A small-molecule ligand and the protein it binds are described below.
Small molecule (SMILES): CC(=O)N[C@@H]1[C@@H](O)[C@H](O)[C@@H](CO)O[C@H]1O

Sequence of chain 2.A:
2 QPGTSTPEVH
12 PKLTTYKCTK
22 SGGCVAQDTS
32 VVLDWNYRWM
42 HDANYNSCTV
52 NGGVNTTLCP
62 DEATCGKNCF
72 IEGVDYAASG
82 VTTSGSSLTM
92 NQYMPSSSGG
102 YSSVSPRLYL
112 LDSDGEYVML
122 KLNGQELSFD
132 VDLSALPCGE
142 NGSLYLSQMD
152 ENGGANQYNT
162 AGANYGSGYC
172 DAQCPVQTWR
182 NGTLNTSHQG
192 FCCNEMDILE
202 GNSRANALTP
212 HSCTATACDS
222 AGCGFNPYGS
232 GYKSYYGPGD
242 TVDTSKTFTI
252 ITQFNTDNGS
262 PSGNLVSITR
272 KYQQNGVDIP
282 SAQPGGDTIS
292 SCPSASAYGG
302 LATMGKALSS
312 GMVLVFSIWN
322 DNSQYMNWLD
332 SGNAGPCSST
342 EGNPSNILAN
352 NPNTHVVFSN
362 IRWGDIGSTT

Binding-site contacts:
Ligand atom O7 contacts residue ASN182 of chain 2.A at 3.6 Å.
Ligand atom C2 contacts residue ASN182 of chain 2.A at 2.4 Å.
Ligand atom O5 contacts residue GLY155 of chain 2.A at 3.8 Å.
Ligand atom C6 contacts residue GLY155 of chain 2.A at 4.2 Å.
Ligand atom N2 contacts residue ASN182 of chain 2.A at 2.8 Å (h-bond).
Ligand atom C1 contacts residue GLY155 of chain 2.A at 4.1 Å.
Ligand atom C4 contacts residue ASP151 of chain 2.A at 4.4 Å.
Ligand atom C1 contacts residue ASN182 of chain 2.A at 1.4 Å.
Ligand atom C3 contacts residue ASP151 of chain 2.A at 4.2 Å.
Ligand atom C8 contacts residue PHE192 of chain 2.A at 4.1 Å (hydrophobic).
Ligand atom C5 contacts residue ASP151 of chain 2.A at 4.2 Å.
Ligand atom O4 contacts residue ASP151 of chain 2.A at 4.0 Å.
Ligand atom O7 contacts residue ARG181 of chain 2.A at 4.0 Å.
Ligand atom C8 contacts residue ASN182 of chain 2.A at 4.5 Å.
Ligand atom C7 contacts residue ASN182 of chain 2.A at 3.4 Å.
Ligand atom C4 contacts residue ASN182 of chain 2.A at 4.2 Å.
Ligand atom O5 contacts residue ASN182 of chain 2.A at 2.3 Å (h-bond).
Ligand atom C5 contacts residue GLY155 of chain 2.A at 4.1 Å.
Ligand atom C5 contacts residue ASN182 of chain 2.A at 3.7 Å.
Ligand atom C3 contacts residue ASN182 of chain 2.A at 3.7 Å.